Sequence of chain 1.A:
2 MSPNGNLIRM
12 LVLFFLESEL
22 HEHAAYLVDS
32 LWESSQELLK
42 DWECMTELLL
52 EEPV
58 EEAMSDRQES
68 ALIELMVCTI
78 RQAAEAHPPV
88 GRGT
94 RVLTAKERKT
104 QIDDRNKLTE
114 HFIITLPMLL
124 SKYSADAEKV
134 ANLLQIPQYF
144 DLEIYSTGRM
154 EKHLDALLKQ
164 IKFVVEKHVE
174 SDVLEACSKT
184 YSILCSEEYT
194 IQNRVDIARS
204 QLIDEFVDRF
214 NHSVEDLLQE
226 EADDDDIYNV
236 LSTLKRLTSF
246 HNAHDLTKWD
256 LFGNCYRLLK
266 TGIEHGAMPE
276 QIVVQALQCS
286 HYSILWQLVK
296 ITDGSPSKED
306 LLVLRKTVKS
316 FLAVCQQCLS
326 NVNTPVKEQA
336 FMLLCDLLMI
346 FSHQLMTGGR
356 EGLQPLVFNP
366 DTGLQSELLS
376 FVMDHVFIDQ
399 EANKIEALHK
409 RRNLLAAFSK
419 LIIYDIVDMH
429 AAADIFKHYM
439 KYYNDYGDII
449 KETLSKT

Binding-site contacts:
Ligand atom C1 contacts residue ASP446 of chain 1.A at 4.0 Å.
Ligand atom C9 contacts residue ASN442 of chain 1.A at 4.3 Å.
Ligand atom N contacts residue ASN442 of chain 1.A at 3.7 Å.
Ligand atom C2 contacts residue ASP446 of chain 1.A at 3.6 Å.
Ligand atom C7 contacts residue ASN442 of chain 1.A at 3.8 Å.
Ligand atom C5 contacts residue ASP446 of chain 1.A at 3.5 Å.
Ligand atom C3 contacts residue ASP443 of chain 1.A at 4.2 Å.
Ligand atom N contacts residue ASP446 of chain 1.A at 3.6 Å.
Ligand atom C3 contacts residue TYR441 of chain 1.A at 3.3 Å (hydrophobic).
Ligand atom C10 contacts residue ASP443 of chain 1.A at 4.1 Å.
Ligand atom C contacts residue ASP446 of chain 1.A at 4.3 Å.
Ligand atom C6 contacts residue ASN442 of chain 1.A at 4.4 Å.
Ligand atom C2 contacts residue ASN442 of chain 1.A at 4.0 Å.
Ligand atom C3 contacts residue ASN442 of chain 1.A at 3.2 Å.
Ligand atom N1 contacts residue GLY445 of chain 1.A at 4.5 Å.
Ligand atom C5 contacts residue ASN442 of chain 1.A at 4.2 Å.
Ligand atom O contacts residue ASP446 of chain 1.A at 3.7 Å.
Ligand atom N1 contacts residue ASP446 of chain 1.A at 3.9 Å.
Ligand atom N2 contacts residue ASP446 of chain 1.A at 3.4 Å (salt-bridge).
Ligand atom C6 contacts residue ASP446 of chain 1.A at 4.0 Å.
Ligand atom C3 contacts residue GLY445 of chain 1.A at 3.9 Å.
Ligand atom N contacts residue GLY445 of chain 1.A at 3.7 Å.
Ligand atom C4 contacts residue ASP446 of chain 1.A at 4.4 Å.
Ligand atom C10 contacts residue ASN442 of chain 1.A at 3.0 Å.
Ligand atom N1 contacts residue TYR441 of chain 1.A at 3.6 Å (h-bond).
Ligand atom C3 contacts residue ASP446 of chain 1.A at 3.5 Å.
Ligand atom N contacts residue TYR441 of chain 1.A at 2.5 Å (h-bond).
Ligand atom C4 contacts residue TYR441 of chain 1.A at 3.0 Å (hydrophobic).
Ligand atom N2 contacts residue ASN442 of chain 1.A at 3.7 Å.

The protein below binds the small molecule below.
Small molecule (SMILES): Cc1c(C(=O)NCC2CCC2)cnn1C